Sequence of chain 1.B:
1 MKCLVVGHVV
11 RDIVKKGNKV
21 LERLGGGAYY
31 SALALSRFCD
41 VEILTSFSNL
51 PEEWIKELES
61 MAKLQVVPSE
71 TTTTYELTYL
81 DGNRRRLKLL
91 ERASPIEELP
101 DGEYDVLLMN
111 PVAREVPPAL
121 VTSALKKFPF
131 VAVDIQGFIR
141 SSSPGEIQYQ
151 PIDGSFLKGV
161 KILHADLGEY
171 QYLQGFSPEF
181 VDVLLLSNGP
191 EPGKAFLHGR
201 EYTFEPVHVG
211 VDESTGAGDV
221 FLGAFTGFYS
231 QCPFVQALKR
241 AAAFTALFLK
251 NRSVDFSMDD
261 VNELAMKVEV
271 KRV

Binding-site contacts:
Ligand atom C3' contacts residue GLY189 of chain 1.B at 3.4 Å.
Ligand atom C2 contacts residue VAL207 of chain 1.B at 3.2 Å (hydrophobic).
Ligand atom C8 contacts residue GLY189 of chain 1.B at 3.7 Å.
Ligand atom O1A contacts residue ASN188 of chain 1.B at 3.6 Å (h-bond).
Ligand atom O2B contacts residue ASP166 of chain 1.B at 2.7 Å (salt-bridge).
Ligand atom O2' contacts residue PRO206 of chain 1.B at 3.7 Å.
Ligand atom N7 contacts residue LEU249 of chain 1.B at 3.8 Å.
Ligand atom O3' contacts residue SER187 of chain 1.B at 3.3 Å.
Ligand atom O1B contacts residue HIS164 of chain 1.B at 3.4 Å.
Ligand atom N7 contacts residue GLY189 of chain 1.B at 3.7 Å.
Ligand atom C2' contacts residue PRO206 of chain 1.B at 3.8 Å (hydrophobic).
Ligand atom O3' contacts residue PHE204 of chain 1.B at 3.5 Å.
Ligand atom PB contacts residue MG1 of chain 1.T at 3.3 Å.
Ligand atom N6 contacts residue VAL209 of chain 1.B at 3.5 Å (h-bond).
Ligand atom C3B contacts residue ARG85 of chain 1.B at 3.6 Å.
Ligand atom O2G contacts residue SER214 of chain 1.B at 3.6 Å (h-bond).
Ligand atom PG contacts residue ARG85 of chain 1.B at 3.5 Å.
Ligand atom O4' contacts residue THR245 of chain 1.B at 3.2 Å.
Ligand atom O1B contacts residue MG1 of chain 1.T at 2.0 Å.
Ligand atom O3G contacts residue SER214 of chain 1.B at 3.1 Å (h-bond).
Ligand atom O2B contacts residue SER187 of chain 1.B at 3.7 Å.
Ligand atom O1B contacts residue GLY218 of chain 1.B at 3.4 Å.
Ligand atom O3A contacts residue GLY218 of chain 1.B at 3.2 Å.
Ligand atom C2 contacts residue VAL209 of chain 1.B at 3.8 Å (hydrophobic).
Ligand atom N1 contacts residue VAL209 of chain 1.B at 3.3 Å (h-bond).
Ligand atom C4 contacts residue LEU249 of chain 1.B at 3.6 Å (hydrophobic).
Ligand atom C1' contacts residue THR245 of chain 1.B at 3.7 Å.
Ligand atom N6 contacts residue PRO190 of chain 1.B at 3.8 Å.
Ligand atom O1A contacts residue SER187 of chain 1.B at 2.6 Å (h-bond).
Ligand atom O2A contacts residue GLY189 of chain 1.B at 3.5 Å.
Ligand atom C4' contacts residue PHE221 of chain 1.B at 3.8 Å (hydrophobic).
Ligand atom O1G contacts residue ALA217 of chain 1.B at 3.3 Å (h-bond).
Ligand atom PA contacts residue GLY189 of chain 1.B at 3.7 Å.
Ligand atom O2G contacts residue ALA217 of chain 1.B at 3.4 Å.
Ligand atom PA contacts residue SER187 of chain 1.B at 3.6 Å.
Ligand atom C5 contacts residue LEU249 of chain 1.B at 3.5 Å (hydrophobic).
Ligand atom O1A contacts residue GLY189 of chain 1.B at 2.9 Å (h-bond).
Ligand atom O1G contacts residue GLY218 of chain 1.B at 2.7 Å (h-bond).
Ligand atom O3G contacts residue ARG85 of chain 1.B at 2.7 Å (salt-bridge).
Ligand atom C2' contacts residue GLY189 of chain 1.B at 3.5 Å.

This small molecule binds to this protein.
Small molecule (SMILES): Nc1ncnc2c1ncn2[C@@H]1O[C@H](CO[P](=O)(O)O[P](=O)(O)CP(=O)(O)O)[C@@H](O)[C@H]1O